Binding-site contacts:
Ligand atom C9 contacts residue TYR297 of chain 2.A at 4.0 Å (hydrophobic).
Ligand atom C18 contacts residue MET175 of chain 2.A at 3.9 Å (hydrophobic).
Ligand atom N17 contacts residue PHE171 of chain 2.A at 4.0 Å.
Ligand atom C2 contacts residue TYR297 of chain 2.A at 3.7 Å (hydrophobic).
Ligand atom C2 contacts residue GLY458 of chain 2.A at 4.0 Å.
Ligand atom N10 contacts residue GLY458 of chain 2.A at 3.9 Å.
Ligand atom C7 contacts residue TYR297 of chain 2.A at 3.8 Å (hydrophobic).
Ligand atom C20 contacts residue PHE466 of chain 2.A at 3.9 Å (hydrophobic).
Ligand atom C15 contacts residue PHE171 of chain 2.A at 3.8 Å (hydrophobic).
Ligand atom C20 contacts residue TRP178 of chain 2.A at 4.0 Å (hydrophobic).
Ligand atom C19 contacts residue TRP178 of chain 2.A at 3.4 Å (hydrophobic).
Ligand atom C8 contacts residue TYR297 of chain 2.A at 3.9 Å (hydrophobic).
Ligand atom N10 contacts residue TYR297 of chain 2.A at 3.9 Å.
Ligand atom O16 contacts residue PHE171 of chain 2.A at 3.7 Å.
Ligand atom C18 contacts residue PHE171 of chain 2.A at 4.1 Å (hydrophobic).
Ligand atom C9 contacts residue GLY458 of chain 2.A at 4.1 Å.
Ligand atom C21 contacts residue ILE304 of chain 2.A at 3.8 Å (hydrophobic).
Ligand atom C13 contacts residue TYR297 of chain 2.A at 4.2 Å (hydrophobic).
Ligand atom O11 contacts residue TYR297 of chain 2.A at 3.9 Å.
Ligand atom C6 contacts residue TYR297 of chain 2.A at 3.8 Å (hydrophobic).
Ligand atom C7 contacts residue GLY458 of chain 2.A at 3.9 Å.
Ligand atom C6 contacts residue GLY458 of chain 2.A at 3.7 Å.
Ligand atom C14 contacts residue ASN121 of chain 2.A at 4.1 Å.
Ligand atom C19 contacts residue MET175 of chain 2.A at 3.7 Å (hydrophobic).
Ligand atom C2 contacts residue GLY294 of chain 2.A at 4.0 Å.
Ligand atom C18 contacts residue VAL174 of chain 2.A at 4.1 Å (hydrophobic).
Ligand atom C3 contacts residue GLY458 of chain 2.A at 4.0 Å.
Ligand atom C2 contacts residue HIS293 of chain 2.A at 3.8 Å.
Ligand atom C3 contacts residue TYR297 of chain 2.A at 3.9 Å (hydrophobic).
Ligand atom C4 contacts residue TYR297 of chain 2.A at 4.0 Å (hydrophobic).
Ligand atom C2 contacts residue ILE304 of chain 2.A at 4.1 Å (hydrophobic).
Ligand atom C3 contacts residue HIS293 of chain 2.A at 3.4 Å.
Ligand atom C1 contacts residue GLY458 of chain 2.A at 4.1 Å.
Ligand atom C1 contacts residue TYR297 of chain 2.A at 3.9 Å (hydrophobic).
Ligand atom C5 contacts residue TYR297 of chain 2.A at 3.8 Å (hydrophobic).
Ligand atom C3 contacts residue GLY294 of chain 2.A at 3.7 Å.
Ligand atom C8 contacts residue GLY458 of chain 2.A at 4.1 Å.
Ligand atom C5 contacts residue GLY458 of chain 2.A at 3.7 Å.
Ligand atom C20 contacts residue CYS303 of chain 2.A at 3.8 Å (hydrophobic).
Ligand atom C1 contacts residue ILE304 of chain 2.A at 3.8 Å (hydrophobic).

Sequence of chain 2.A:
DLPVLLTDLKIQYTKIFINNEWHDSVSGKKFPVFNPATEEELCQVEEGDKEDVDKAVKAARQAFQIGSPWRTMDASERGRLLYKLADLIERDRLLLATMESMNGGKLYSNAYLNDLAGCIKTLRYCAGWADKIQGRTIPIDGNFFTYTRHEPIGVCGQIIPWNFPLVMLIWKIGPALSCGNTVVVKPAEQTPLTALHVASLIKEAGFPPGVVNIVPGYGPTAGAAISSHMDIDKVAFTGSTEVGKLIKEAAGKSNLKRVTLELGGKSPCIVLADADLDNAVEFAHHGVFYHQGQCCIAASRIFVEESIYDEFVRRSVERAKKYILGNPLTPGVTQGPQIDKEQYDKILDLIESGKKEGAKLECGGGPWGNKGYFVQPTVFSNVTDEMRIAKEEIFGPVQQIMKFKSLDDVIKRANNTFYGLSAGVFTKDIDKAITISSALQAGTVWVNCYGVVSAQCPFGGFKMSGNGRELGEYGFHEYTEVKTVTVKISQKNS

A small-molecule ligand and the protein it binds are described below.
Small molecule (SMILES): Cc1nc2ccccc2c2oc(C(=O)N3CCCCC3)cc12